A small-molecule ligand and the protein it binds are described below.
Small molecule (SMILES): CC(=O)N[C@H]1[C@H](O[C@H]2[C@H](O)[C@@H](NC(C)=O)CO[C@@H]2CO)O[C@H](CO)[C@@H](O)[C@@H]1O

Sequence of chain 1.D:
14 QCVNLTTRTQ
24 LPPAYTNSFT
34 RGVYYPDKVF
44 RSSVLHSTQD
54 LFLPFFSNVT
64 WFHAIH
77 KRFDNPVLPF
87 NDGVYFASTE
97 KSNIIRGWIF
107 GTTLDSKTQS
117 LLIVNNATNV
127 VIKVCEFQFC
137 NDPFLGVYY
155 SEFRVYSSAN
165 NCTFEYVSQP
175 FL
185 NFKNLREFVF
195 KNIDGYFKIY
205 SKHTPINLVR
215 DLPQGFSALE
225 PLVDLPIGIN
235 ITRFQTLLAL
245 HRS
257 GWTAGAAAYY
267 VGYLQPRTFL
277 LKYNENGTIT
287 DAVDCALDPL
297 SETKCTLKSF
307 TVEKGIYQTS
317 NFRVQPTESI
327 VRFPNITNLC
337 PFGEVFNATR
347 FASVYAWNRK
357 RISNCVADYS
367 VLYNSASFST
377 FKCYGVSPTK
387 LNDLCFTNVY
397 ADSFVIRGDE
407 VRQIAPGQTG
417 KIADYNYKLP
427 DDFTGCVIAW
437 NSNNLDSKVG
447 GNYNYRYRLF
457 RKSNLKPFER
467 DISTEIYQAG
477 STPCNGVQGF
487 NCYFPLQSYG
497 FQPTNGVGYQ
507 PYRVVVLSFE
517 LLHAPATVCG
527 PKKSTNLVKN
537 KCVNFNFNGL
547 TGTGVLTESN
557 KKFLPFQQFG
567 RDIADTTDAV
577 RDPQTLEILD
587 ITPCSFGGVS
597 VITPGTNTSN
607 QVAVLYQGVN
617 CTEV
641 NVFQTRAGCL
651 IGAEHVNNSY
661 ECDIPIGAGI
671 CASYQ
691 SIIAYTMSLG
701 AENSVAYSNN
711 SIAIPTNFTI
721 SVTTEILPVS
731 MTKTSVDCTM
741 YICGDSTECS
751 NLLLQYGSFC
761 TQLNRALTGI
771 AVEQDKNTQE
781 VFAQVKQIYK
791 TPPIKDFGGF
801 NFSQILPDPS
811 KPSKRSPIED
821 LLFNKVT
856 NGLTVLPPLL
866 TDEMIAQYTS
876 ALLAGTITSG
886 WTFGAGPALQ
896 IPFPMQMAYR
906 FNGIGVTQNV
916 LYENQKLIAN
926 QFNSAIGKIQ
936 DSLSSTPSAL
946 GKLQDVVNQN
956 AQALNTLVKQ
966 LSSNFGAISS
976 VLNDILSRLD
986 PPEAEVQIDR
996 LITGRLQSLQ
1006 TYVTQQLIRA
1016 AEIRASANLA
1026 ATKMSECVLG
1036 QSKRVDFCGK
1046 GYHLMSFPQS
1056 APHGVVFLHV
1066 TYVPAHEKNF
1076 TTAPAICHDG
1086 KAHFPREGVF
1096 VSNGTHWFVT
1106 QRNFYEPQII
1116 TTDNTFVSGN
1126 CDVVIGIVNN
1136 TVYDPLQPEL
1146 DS

Binding-site contacts:
Ligand atom O5 contacts residue ASN1134 of chain 1.D at 2.4 Å (h-bond).
Ligand atom C8 contacts residue ASN1134 of chain 1.D at 4.4 Å.
Ligand atom C3 contacts residue ASN1134 of chain 1.D at 3.8 Å.
Ligand atom N2 contacts residue ASN1134 of chain 1.D at 2.9 Å (h-bond).
Ligand atom C7 contacts residue ASN1134 of chain 1.D at 3.2 Å.
Ligand atom C1 contacts residue ASN1134 of chain 1.D at 1.4 Å.
Ligand atom C4 contacts residue ASN1134 of chain 1.D at 4.2 Å.
Ligand atom C5 contacts residue ASN1134 of chain 1.D at 3.7 Å.
Ligand atom C2 contacts residue ASN1134 of chain 1.D at 2.5 Å.
Ligand atom O7 contacts residue ASN1134 of chain 1.D at 3.2 Å (h-bond).